Binding-site contacts:
Ligand atom C8 contacts residue HIS674 of chain 1.A at 4.3 Å.
Ligand atom C5 contacts residue ASN676 of chain 1.A at 3.7 Å.
Ligand atom C3 contacts residue ASN676 of chain 1.A at 3.8 Å.
Ligand atom C1 contacts residue ASN676 of chain 1.A at 1.4 Å.
Ligand atom C2 contacts residue ASN676 of chain 1.A at 2.5 Å.
Ligand atom N2 contacts residue ASN676 of chain 1.A at 2.9 Å (h-bond).
Ligand atom O7 contacts residue ASN676 of chain 1.A at 3.1 Å (h-bond).
Ligand atom C4 contacts residue ASN676 of chain 1.A at 4.2 Å.
Ligand atom O5 contacts residue ASN676 of chain 1.A at 2.4 Å (h-bond).
Ligand atom C7 contacts residue ASN676 of chain 1.A at 3.2 Å.
Ligand atom C8 contacts residue ASN676 of chain 1.A at 4.4 Å.

Sequence of chain 1.A:
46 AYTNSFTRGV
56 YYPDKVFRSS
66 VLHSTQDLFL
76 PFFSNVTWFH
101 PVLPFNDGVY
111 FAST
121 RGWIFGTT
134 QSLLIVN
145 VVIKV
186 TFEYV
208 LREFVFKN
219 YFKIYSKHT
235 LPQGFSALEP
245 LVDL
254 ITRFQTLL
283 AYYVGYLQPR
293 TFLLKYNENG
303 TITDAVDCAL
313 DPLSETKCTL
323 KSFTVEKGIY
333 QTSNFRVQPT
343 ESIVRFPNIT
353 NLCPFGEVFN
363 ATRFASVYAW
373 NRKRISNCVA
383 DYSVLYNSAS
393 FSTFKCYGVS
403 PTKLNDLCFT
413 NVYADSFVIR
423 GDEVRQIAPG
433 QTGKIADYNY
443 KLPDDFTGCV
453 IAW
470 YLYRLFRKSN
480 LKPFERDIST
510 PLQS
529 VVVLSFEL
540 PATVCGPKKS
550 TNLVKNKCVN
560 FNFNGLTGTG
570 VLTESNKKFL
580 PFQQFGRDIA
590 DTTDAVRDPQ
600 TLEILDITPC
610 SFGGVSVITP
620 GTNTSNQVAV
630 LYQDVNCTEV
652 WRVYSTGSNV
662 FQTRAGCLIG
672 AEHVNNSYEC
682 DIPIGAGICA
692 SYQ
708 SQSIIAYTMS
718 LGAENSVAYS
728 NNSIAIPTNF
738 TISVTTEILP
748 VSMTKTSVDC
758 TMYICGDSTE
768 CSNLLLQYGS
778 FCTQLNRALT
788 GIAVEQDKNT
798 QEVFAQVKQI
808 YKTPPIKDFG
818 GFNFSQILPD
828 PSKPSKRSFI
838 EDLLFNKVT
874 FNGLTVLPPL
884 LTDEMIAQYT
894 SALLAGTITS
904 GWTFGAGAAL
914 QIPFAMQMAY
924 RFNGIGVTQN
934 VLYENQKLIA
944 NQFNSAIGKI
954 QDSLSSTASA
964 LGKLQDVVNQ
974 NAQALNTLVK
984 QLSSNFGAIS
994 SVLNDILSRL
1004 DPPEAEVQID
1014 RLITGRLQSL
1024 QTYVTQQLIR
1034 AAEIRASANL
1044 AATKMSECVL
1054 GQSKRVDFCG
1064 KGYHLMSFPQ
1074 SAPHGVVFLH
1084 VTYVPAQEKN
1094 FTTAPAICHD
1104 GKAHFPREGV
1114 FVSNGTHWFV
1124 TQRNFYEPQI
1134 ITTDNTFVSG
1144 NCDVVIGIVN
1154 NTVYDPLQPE

This small molecule binds to this protein.
Small molecule (SMILES): CC(=O)N[C@@H]1[C@@H](O)[C@H](O)[C@@H](CO)O[C@H]1O